Sequence of chain 1.C:
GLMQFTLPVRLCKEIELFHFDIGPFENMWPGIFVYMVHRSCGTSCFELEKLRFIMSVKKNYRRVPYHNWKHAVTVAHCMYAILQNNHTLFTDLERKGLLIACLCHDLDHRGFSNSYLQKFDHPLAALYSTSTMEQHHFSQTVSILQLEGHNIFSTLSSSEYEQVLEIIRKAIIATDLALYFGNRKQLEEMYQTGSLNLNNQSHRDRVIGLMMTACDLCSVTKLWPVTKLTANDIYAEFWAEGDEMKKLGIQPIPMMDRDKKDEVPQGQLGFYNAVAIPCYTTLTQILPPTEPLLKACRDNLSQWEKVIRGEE

Binding-site contacts:
Ligand atom C8 contacts residue GLY279 of chain 1.C at 3.5 Å.
Ligand atom C4 contacts residue GLN280 of chain 1.C at 3.4 Å.
Ligand atom C1 contacts residue PHE283 of chain 1.C at 3.5 Å (hydrophobic).
Ligand atom O27 contacts residue PHE283 of chain 1.C at 3.8 Å.
Ligand atom C4 contacts residue TYR247 of chain 1.C at 3.3 Å (hydrophobic).
Ligand atom C24 contacts residue VAL232 of chain 1.C at 3.6 Å (hydrophobic).
Ligand atom C19 contacts residue PHE283 of chain 1.C at 3.7 Å (hydrophobic).
Ligand atom O18 contacts residue GLN280 of chain 1.C at 2.8 Å (h-bond).
Ligand atom C15 contacts residue PRO266 of chain 1.C at 3.7 Å (hydrophobic).
Ligand atom C16 contacts residue GLY279 of chain 1.C at 3.8 Å.
Ligand atom N23 contacts residue ILE246 of chain 1.C at 3.5 Å.
Ligand atom C13 contacts residue GLU275 of chain 1.C at 3.5 Å.
Ligand atom N22 contacts residue ILE246 of chain 1.C at 3.5 Å.
Ligand atom C7 contacts residue MET267 of chain 1.C at 3.9 Å (hydrophobic).
Ligand atom C5 contacts residue MET267 of chain 1.C at 3.8 Å (hydrophobic).
Ligand atom C13 contacts residue PRO266 of chain 1.C at 3.6 Å (hydrophobic).
Ligand atom C14 contacts residue PRO266 of chain 1.C at 3.5 Å (hydrophobic).
Ligand atom C24 contacts residue SER231 of chain 1.C at 3.6 Å.
Ligand atom C2 contacts residue PHE283 of chain 1.C at 3.7 Å (hydrophobic).
Ligand atom N10 contacts residue PHE283 of chain 1.C at 3.5 Å.
Ligand atom C21 contacts residue LEU229 of chain 1.C at 3.6 Å (hydrophobic).
Ligand atom C29 contacts residue HIS79 of chain 1.C at 3.5 Å.
Ligand atom N22 contacts residue SER231 of chain 1.C at 3.8 Å.
Ligand atom C5 contacts residue TYR247 of chain 1.C at 3.1 Å (hydrophobic).
Ligand atom C12 contacts residue TYR247 of chain 1.C at 3.7 Å (hydrophobic).
Ligand atom C15 contacts residue LYS272 of chain 1.C at 3.9 Å.
Ligand atom C11 contacts residue GLY279 of chain 1.C at 3.5 Å.
Ligand atom C11 contacts residue MET267 of chain 1.C at 3.8 Å (hydrophobic).
Ligand atom C28 contacts residue HIS79 of chain 1.C at 3.9 Å.
Ligand atom N23 contacts residue PHE283 of chain 1.C at 3.8 Å.
Ligand atom O18 contacts residue PHE283 of chain 1.C at 3.8 Å.
Ligand atom C3 contacts residue MET267 of chain 1.C at 3.5 Å (hydrophobic).
Ligand atom C12 contacts residue MET267 of chain 1.C at 3.6 Å (hydrophobic).
Ligand atom C17 contacts residue PHE283 of chain 1.C at 3.7 Å (hydrophobic).
Ligand atom C2 contacts residue MET267 of chain 1.C at 3.4 Å (hydrophobic).
Ligand atom N9 contacts residue TYR247 of chain 1.C at 2.3 Å (h-bond).
Ligand atom C24 contacts residue ILE246 of chain 1.C at 3.5 Å (hydrophobic).
Ligand atom C8 contacts residue TYR247 of chain 1.C at 3.5 Å (hydrophobic).
Ligand atom C15 contacts residue GLU275 of chain 1.C at 3.7 Å.
Ligand atom N6 contacts residue MET267 of chain 1.C at 3.5 Å (h-bond).

The small molecule below binds the protein below.
Small molecule (SMILES): Cn1ncc(C(=O)N2CCC2)c1C(=O)N[C@@H]1CCn2cc(-c3ccccc3)nc2C1